Sequence of chain 1.B:
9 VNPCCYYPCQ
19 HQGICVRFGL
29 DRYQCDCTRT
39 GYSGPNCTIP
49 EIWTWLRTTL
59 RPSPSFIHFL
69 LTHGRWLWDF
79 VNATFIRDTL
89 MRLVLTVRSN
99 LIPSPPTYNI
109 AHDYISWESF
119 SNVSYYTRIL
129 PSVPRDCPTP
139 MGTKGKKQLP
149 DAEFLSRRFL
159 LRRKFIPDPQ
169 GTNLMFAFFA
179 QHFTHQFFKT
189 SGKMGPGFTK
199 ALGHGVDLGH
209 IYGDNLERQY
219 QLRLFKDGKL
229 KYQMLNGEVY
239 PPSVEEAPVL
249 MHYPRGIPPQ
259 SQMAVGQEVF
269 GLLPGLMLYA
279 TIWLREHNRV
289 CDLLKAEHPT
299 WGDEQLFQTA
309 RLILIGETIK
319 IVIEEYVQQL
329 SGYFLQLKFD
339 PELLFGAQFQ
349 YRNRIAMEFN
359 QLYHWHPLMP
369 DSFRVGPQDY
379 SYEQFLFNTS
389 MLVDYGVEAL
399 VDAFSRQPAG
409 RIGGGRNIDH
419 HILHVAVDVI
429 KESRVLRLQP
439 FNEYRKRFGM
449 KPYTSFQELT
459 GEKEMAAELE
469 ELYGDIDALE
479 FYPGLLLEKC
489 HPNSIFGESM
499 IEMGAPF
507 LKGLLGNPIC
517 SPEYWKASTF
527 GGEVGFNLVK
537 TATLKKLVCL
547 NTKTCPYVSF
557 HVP

This protein binds this small molecule.
Small molecule (SMILES): CC(=O)N[C@H]1[C@H](O[C@H]2[C@H](O)[C@@H](NC(C)=O)CO[C@@H]2CO)O[C@H](CO)[C@@H](O)[C@@H]1O

Sequence of chain 1.A:
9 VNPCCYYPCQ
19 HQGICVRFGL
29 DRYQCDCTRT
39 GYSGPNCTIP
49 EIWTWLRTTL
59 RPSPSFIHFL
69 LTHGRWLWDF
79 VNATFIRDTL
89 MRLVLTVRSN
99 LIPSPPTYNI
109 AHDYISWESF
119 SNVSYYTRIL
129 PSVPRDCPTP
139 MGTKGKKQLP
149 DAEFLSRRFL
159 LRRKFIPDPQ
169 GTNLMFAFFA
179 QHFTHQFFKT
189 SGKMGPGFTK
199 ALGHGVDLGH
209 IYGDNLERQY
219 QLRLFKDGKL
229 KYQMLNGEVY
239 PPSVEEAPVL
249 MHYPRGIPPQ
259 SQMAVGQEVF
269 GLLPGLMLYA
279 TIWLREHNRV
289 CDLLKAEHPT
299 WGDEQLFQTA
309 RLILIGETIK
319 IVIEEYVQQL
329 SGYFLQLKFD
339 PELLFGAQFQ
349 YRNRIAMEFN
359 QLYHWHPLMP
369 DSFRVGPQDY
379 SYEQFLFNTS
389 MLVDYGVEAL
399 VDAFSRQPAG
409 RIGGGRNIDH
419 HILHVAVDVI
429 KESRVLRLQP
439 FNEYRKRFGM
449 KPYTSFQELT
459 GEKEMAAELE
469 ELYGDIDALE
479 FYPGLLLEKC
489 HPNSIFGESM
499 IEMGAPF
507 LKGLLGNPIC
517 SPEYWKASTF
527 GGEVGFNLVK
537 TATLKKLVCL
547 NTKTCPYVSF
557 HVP

Binding-site contacts:
Ligand atom C5 contacts residue ASN120 of chain 1.B at 3.6 Å.
Ligand atom C6 contacts residue TYR218 of chain 1.A at 3.6 Å (hydrophobic).
Ligand atom O3 contacts residue GLU215 of chain 1.A at 4.4 Å.
Ligand atom O6 contacts residue GLU215 of chain 1.A at 3.5 Å (salt-bridge).
Ligand atom C5 contacts residue PHE196 of chain 1.B at 3.7 Å (hydrophobic).
Ligand atom O5 contacts residue PHE196 of chain 1.B at 4.3 Å.
Ligand atom C8 contacts residue MET192 of chain 1.B at 3.5 Å (hydrophobic).
Ligand atom C1 contacts residue ASN120 of chain 1.B at 1.4 Å.
Ligand atom C1 contacts residue TYR123 of chain 1.B at 4.3 Å (hydrophobic).
Ligand atom O6 contacts residue TYR123 of chain 1.B at 2.8 Å (h-bond).
Ligand atom C6 contacts residue GLU215 of chain 1.A at 4.4 Å.
Ligand atom C7 contacts residue ASN120 of chain 1.B at 3.1 Å.
Ligand atom C3 contacts residue ASN120 of chain 1.B at 3.7 Å.
Ligand atom O5 contacts residue TYR123 of chain 1.B at 3.5 Å.
Ligand atom O5 contacts residue ASN120 of chain 1.B at 2.3 Å (h-bond).
Ligand atom C2 contacts residue LEU214 of chain 1.A at 3.8 Å (hydrophobic).
Ligand atom O6 contacts residue TYR218 of chain 1.A at 4.3 Å.
Ligand atom C8 contacts residue ASN120 of chain 1.B at 4.3 Å.
Ligand atom C6 contacts residue LEU214 of chain 1.A at 4.1 Å (hydrophobic).
Ligand atom N2 contacts residue ASN120 of chain 1.B at 2.8 Å (h-bond).
Ligand atom C1 contacts residue GLU116 of chain 1.B at 3.7 Å.
Ligand atom C5 contacts residue GLU116 of chain 1.B at 4.5 Å.
Ligand atom C2 contacts residue ASN120 of chain 1.B at 2.4 Å.
Ligand atom C2 contacts residue GLU116 of chain 1.B at 4.3 Å.
Ligand atom C4 contacts residue LEU214 of chain 1.A at 3.9 Å (hydrophobic).
Ligand atom O6 contacts residue GLU116 of chain 1.B at 3.5 Å (salt-bridge).
Ligand atom C6 contacts residue TYR123 of chain 1.B at 3.0 Å (hydrophobic).
Ligand atom O7 contacts residue GLU116 of chain 1.B at 3.8 Å.
Ligand atom O7 contacts residue ASN120 of chain 1.B at 3.0 Å (h-bond).
Ligand atom C5 contacts residue TYR218 of chain 1.A at 4.0 Å (hydrophobic).
Ligand atom O6 contacts residue LEU214 of chain 1.A at 4.0 Å.
Ligand atom C3 contacts residue LEU214 of chain 1.A at 4.1 Å (hydrophobic).
Ligand atom C5 contacts residue TYR123 of chain 1.B at 3.9 Å (hydrophobic).
Ligand atom O3 contacts residue LEU214 of chain 1.A at 4.0 Å.
Ligand atom C6 contacts residue PHE196 of chain 1.B at 3.9 Å (hydrophobic).
Ligand atom O7 contacts residue LEU214 of chain 1.A at 3.8 Å.
Ligand atom O5 contacts residue GLU116 of chain 1.B at 3.3 Å (salt-bridge).
Ligand atom C4 contacts residue ASN120 of chain 1.B at 4.1 Å.
Ligand atom C5 contacts residue LEU214 of chain 1.A at 4.4 Å (hydrophobic).
Ligand atom O5 contacts residue LEU214 of chain 1.A at 3.8 Å.